Sequence of chain 1.A:
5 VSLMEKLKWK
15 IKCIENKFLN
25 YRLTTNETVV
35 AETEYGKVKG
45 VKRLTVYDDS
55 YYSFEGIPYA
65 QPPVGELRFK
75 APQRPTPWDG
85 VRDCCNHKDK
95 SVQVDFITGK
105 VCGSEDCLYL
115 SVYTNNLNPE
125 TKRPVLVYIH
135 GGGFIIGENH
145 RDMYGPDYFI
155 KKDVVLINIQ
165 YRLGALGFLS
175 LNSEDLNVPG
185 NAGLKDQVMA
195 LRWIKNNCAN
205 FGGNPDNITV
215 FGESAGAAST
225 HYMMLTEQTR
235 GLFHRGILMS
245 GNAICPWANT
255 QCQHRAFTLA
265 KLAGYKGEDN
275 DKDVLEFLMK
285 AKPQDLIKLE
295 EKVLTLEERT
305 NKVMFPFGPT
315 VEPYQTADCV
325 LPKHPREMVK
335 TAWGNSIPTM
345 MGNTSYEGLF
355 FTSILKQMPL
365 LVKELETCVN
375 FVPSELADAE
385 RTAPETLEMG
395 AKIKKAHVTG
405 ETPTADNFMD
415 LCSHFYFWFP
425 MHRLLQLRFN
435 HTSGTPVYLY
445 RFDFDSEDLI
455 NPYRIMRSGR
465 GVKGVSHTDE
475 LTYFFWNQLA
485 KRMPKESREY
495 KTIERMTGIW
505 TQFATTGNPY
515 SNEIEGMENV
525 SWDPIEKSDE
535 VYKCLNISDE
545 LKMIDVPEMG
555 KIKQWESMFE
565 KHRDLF

This small molecule binds to this protein.
Small molecule (SMILES): CCOP(=O)(O)OCC

Binding-site contacts:
Ligand atom O3 contacts residue SER218 of chain 1.A at 2.6 Å (h-bond).
Ligand atom O3 contacts residue GLY137 of chain 1.A at 4.0 Å.
Ligand atom O1 contacts residue SER218 of chain 1.A at 2.7 Å (h-bond).
Ligand atom O4 contacts residue SER218 of chain 1.A at 2.5 Å (h-bond).
Ligand atom C3 contacts residue THR472 of chain 1.A at 3.5 Å.
Ligand atom P1 contacts residue GLY136 of chain 1.A at 4.0 Å.
Ligand atom P1 contacts residue GLY137 of chain 1.A at 3.8 Å.
Ligand atom C2 contacts residue THR472 of chain 1.A at 4.0 Å.
Ligand atom C3 contacts residue HIS471 of chain 1.A at 3.4 Å.
Ligand atom O1 contacts residue GLY137 of chain 1.A at 4.2 Å.
Ligand atom C4 contacts residue TRP251 of chain 1.A at 3.9 Å (hydrophobic).
Ligand atom P1 contacts residue ALA219 of chain 1.A at 3.4 Å.
Ligand atom O4 contacts residue ALA219 of chain 1.A at 3.0 Å (h-bond).
Ligand atom C4 contacts residue SER218 of chain 1.A at 4.3 Å.
Ligand atom C2 contacts residue SER218 of chain 1.A at 3.2 Å.
Ligand atom P1 contacts residue SER218 of chain 1.A at 1.5 Å.
Ligand atom C1 contacts residue TRP251 of chain 1.A at 3.8 Å (hydrophobic).
Ligand atom C2 contacts residue TYR457 of chain 1.A at 4.0 Å (hydrophobic).
Ligand atom C2 contacts residue GLY136 of chain 1.A at 4.3 Å.
Ligand atom C2 contacts residue HIS471 of chain 1.A at 3.5 Å.
Ligand atom O3 contacts residue ALA219 of chain 1.A at 4.1 Å.
Ligand atom O4 contacts residue GLY136 of chain 1.A at 2.7 Å (h-bond).
Ligand atom C4 contacts residue PHE309 of chain 1.A at 4.5 Å (hydrophobic).
Ligand atom O3 contacts residue TRP251 of chain 1.A at 4.1 Å.
Ligand atom C3 contacts residue PHE354 of chain 1.A at 3.5 Å (hydrophobic).
Ligand atom C2 contacts residue GLU217 of chain 1.A at 4.4 Å.
Ligand atom P1 contacts residue HIS471 of chain 1.A at 3.9 Å.
Ligand atom O1 contacts residue GLY136 of chain 1.A at 4.3 Å.
Ligand atom C1 contacts residue SER218 of chain 1.A at 2.9 Å.
Ligand atom O4 contacts residue GLY135 of chain 1.A at 3.8 Å.
Ligand atom O1 contacts residue HIS471 of chain 1.A at 3.7 Å.
Ligand atom C1 contacts residue HIS471 of chain 1.A at 4.4 Å.
Ligand atom C4 contacts residue MET308 of chain 1.A at 3.5 Å (hydrophobic).
Ligand atom C3 contacts residue SER218 of chain 1.A at 4.3 Å.
Ligand atom O4 contacts residue GLY137 of chain 1.A at 2.6 Å (h-bond).
Ligand atom C3 contacts residue TYR457 of chain 1.A at 3.8 Å (hydrophobic).